Binding-site contacts:
Ligand atom O3 contacts residue ZN1 of chain 1.S at 3.4 Å.
Ligand atom C3 contacts residue ZN1 of chain 1.S at 3.9 Å.
Ligand atom O4 contacts residue ARG357 of chain 1.B at 2.9 Å (salt-bridge).
Ligand atom O1B contacts residue ARG170 of chain 1.B at 3.1 Å (salt-bridge).
Ligand atom O1B contacts residue ZN1 of chain 1.S at 2.4 Å.
Ligand atom O3 contacts residue HIS28 of chain 1.B at 2.8 Å (h-bond).
Ligand atom O3 contacts residue ARG357 of chain 1.B at 3.2 Å (salt-bridge).
Ligand atom O1B contacts residue HIS28 of chain 1.B at 3.2 Å (h-bond).
Ligand atom O5B contacts residue TYR50 of chain 1.B at 3.4 Å (h-bond).
Ligand atom O1A contacts residue ARG170 of chain 1.B at 2.7 Å (salt-bridge).
Ligand atom C1 contacts residue TRP325 of chain 1.B at 3.9 Å (hydrophobic).
Ligand atom O5A contacts residue HIS49 of chain 1.B at 2.9 Å (h-bond).
Ligand atom O2 contacts residue ASP355 of chain 1.B at 3.0 Å (salt-bridge).
Ligand atom C2 contacts residue ZN1 of chain 1.S at 3.1 Å.
Ligand atom O1B contacts residue MET258 of chain 1.B at 3.4 Å.
Ligand atom O4 contacts residue TRP326 of chain 1.B at 3.5 Å.
Ligand atom O5A contacts residue TYR50 of chain 1.B at 3.6 Å.
Ligand atom C1 contacts residue MET258 of chain 1.B at 4.0 Å (hydrophobic).
Ligand atom O2 contacts residue ZN1 of chain 1.S at 2.2 Å.
Ligand atom C5 contacts residue HIS49 of chain 1.B at 3.7 Å.
Ligand atom C5 contacts residue ASP355 of chain 1.B at 3.7 Å.
Ligand atom O5A contacts residue ARG357 of chain 1.B at 2.8 Å (salt-bridge).
Ligand atom C4 contacts residue HIS49 of chain 1.B at 3.9 Å.
Ligand atom C1 contacts residue ZN1 of chain 1.S at 3.2 Å.
Ligand atom C5 contacts residue ARG357 of chain 1.B at 3.7 Å.
Ligand atom C5 contacts residue TYR50 of chain 1.B at 3.9 Å (hydrophobic).
Ligand atom C3 contacts residue ARG357 of chain 1.B at 3.8 Å.
Ligand atom C4 contacts residue ARG357 of chain 1.B at 3.8 Å.
Ligand atom C3 contacts residue HIS28 of chain 1.B at 3.9 Å.
Ligand atom O1A contacts residue SER223 of chain 1.B at 3.9 Å.
Ligand atom O1A contacts residue TRP325 of chain 1.B at 3.9 Å.
Ligand atom C2 contacts residue TRP326 of chain 1.B at 3.7 Å (hydrophobic).
Ligand atom C4 contacts residue TRP326 of chain 1.B at 3.6 Å (hydrophobic).
Ligand atom O1B contacts residue HIS26 of chain 1.B at 3.8 Å.
Ligand atom O2 contacts residue HIS28 of chain 1.B at 3.5 Å (h-bond).
Ligand atom O5B contacts residue ASP355 of chain 1.B at 2.9 Å (salt-bridge).
Ligand atom O4 contacts residue HIS49 of chain 1.B at 2.9 Å (h-bond).
Ligand atom O2 contacts residue TRP325 of chain 1.B at 2.9 Å (h-bond).
Ligand atom C2 contacts residue TRP325 of chain 1.B at 3.6 Å (hydrophobic).
Ligand atom C1 contacts residue ARG170 of chain 1.B at 3.3 Å.

Sequence of chain 1.B:
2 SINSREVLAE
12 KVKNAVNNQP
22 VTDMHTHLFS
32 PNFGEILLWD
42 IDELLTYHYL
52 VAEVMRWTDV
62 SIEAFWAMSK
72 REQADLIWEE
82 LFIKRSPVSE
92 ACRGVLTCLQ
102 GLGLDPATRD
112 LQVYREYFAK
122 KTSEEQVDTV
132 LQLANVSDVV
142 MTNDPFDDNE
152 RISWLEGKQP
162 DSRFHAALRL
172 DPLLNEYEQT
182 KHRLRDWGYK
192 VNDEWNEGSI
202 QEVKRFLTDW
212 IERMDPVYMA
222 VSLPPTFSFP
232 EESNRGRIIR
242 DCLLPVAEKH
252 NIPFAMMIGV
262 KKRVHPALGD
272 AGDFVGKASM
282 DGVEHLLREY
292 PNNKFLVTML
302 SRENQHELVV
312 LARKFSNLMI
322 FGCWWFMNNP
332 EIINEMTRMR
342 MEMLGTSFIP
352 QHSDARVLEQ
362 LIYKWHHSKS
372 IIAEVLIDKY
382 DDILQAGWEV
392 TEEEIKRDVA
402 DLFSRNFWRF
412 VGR

This protein binds this small molecule.
Small molecule (SMILES): O=C(O)[C@@H](O)C(O)[C@H](O)C(=O)O